Sequence of chain 1.A:
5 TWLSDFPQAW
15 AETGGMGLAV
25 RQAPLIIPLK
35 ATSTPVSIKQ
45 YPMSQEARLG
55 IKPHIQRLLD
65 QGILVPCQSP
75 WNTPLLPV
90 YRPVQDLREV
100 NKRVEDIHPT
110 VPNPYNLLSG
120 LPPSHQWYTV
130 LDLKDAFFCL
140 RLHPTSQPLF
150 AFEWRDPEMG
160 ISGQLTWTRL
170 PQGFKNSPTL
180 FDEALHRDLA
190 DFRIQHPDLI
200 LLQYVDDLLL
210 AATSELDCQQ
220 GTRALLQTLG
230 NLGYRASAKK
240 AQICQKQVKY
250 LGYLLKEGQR

This protein binds this small molecule.
Small molecule (SMILES): Cn1cc([C@H]2C[C@H](O[P](=O)(O)OC[C@H]3O[C@@H](c4cc([N+](=O)O)c(N)nc4O)C[C@@H]3O[P](=O)(O)OC[C@H]3O[C@@H](c4cc([N+](=O)O)c(N)nc4O)C[C@@H]3O[P](=O)(O)OC[C@H]3O[C@@H](c4cn(C)c(=O)nc4N)C[C@@H]3O[P](=O)(O)OC[C@H]3O[C@@H](n4cnc5c(N)ncnc54)C[C@@H]3O[P](=O)(O)OC[C@H]3O[C@@H](n4cnc5c(N)ncnc54)C[C@@H]3O[P](=O)(O)OC[C@H]3O[C@@H](n4cnc5c(=O)nc(N)[nH]c54)C[C@@H]3O)[C@@H](CO[P](=O)(O)O[C@H]3C[C@H](c4cn(C)c(=O)nc4N)O[C@@H]3CO[PH](=O)O)O2)c(N)nc1=O

Binding-site contacts:
Ligand atom N1 contacts residue DC1 of chain 1.B at 2.9 Å (h-bond).
Ligand atom C6 contacts residue LEU80 of chain 1.A at 3.3 Å (hydrophobic).
Ligand atom N3 contacts residue 1WA5 of chain 1.B at 3.1 Å (h-bond).
Ligand atom N6 contacts residue DT3 of chain 1.B at 3.1 Å (h-bond).
Ligand atom O6 contacts residue LEU80 of chain 1.A at 3.5 Å.
Ligand atom O2 contacts residue IGU7 of chain 1.B at 3.3 Å (h-bond).
Ligand atom N2 contacts residue IGU8 of chain 1.B at 3.3 Å (h-bond).
Ligand atom N1 contacts residue DT3 of chain 1.B at 2.9 Å (h-bond).
Ligand atom O4 contacts residue IGU8 of chain 1.B at 2.9 Å (h-bond).
Ligand atom N2 contacts residue DC1 of chain 1.B at 2.8 Å (h-bond).
Ligand atom N6 contacts residue DC1 of chain 1.B at 3.2 Å (h-bond).
Ligand atom N2 contacts residue ARG97 of chain 1.A at 3.0 Å (salt-bridge).
Ligand atom O2 contacts residue 1WA6 of chain 1.B at 3.0 Å (h-bond).
Ligand atom OP2 contacts residue IGU8 of chain 2.B at 2.4 Å (h-bond).
Ligand atom N2 contacts residue ASP95 of chain 1.A at 2.9 Å (salt-bridge).
Ligand atom N2 contacts residue IGU7 of chain 1.B at 3.1 Å (h-bond).
Ligand atom C2 contacts residue IGU4 of chain 1.B at 3.4 Å.
Ligand atom O3' contacts residue GLY172 of chain 1.A at 2.9 Å (h-bond).
Ligand atom N4 contacts residue 1WA6 of chain 1.B at 3.2 Å (h-bond).
Ligand atom N3 contacts residue IGU7 of chain 1.B at 2.9 Å (h-bond).
Ligand atom O4 contacts residue IGU7 of chain 1.B at 2.8 Å (h-bond).
Ligand atom O4' contacts residue IGU8 of chain 2.B at 3.3 Å (h-bond).
Ligand atom C5' contacts residue IGU8 of chain 2.B at 3.0 Å.
Ligand atom O5' contacts residue IGU8 of chain 2.B at 2.4 Å (h-bond).
Ligand atom O2 contacts residue 1WA5 of chain 1.B at 2.9 Å (h-bond).
Ligand atom O3' contacts residue LEU96 of chain 1.A at 3.0 Å (h-bond).
Ligand atom N3 contacts residue IGU8 of chain 1.B at 2.9 Å (h-bond).
Ligand atom OP1 contacts residue IGU8 of chain 2.B at 2.6 Å (h-bond).
Ligand atom N4 contacts residue IGU4 of chain 1.B at 3.0 Å (h-bond).
Ligand atom P contacts residue IGU8 of chain 2.B at 1.6 Å.
Ligand atom C3' contacts residue GLY172 of chain 1.A at 3.4 Å.
Ligand atom C6 contacts residue IGU8 of chain 2.B at 3.3 Å.
Ligand atom N2 contacts residue IGU4 of chain 1.B at 3.0 Å (h-bond).
Ligand atom N3 contacts residue 1WA6 of chain 1.B at 3.1 Å (h-bond).
Ligand atom N1 contacts residue DT2 of chain 1.B at 2.8 Å (h-bond).
Ligand atom N3 contacts residue ASP95 of chain 1.A at 3.5 Å.
Ligand atom N4 contacts residue 1WA5 of chain 1.B at 3.3 Å (h-bond).
Ligand atom N6 contacts residue DT2 of chain 1.B at 3.1 Å (h-bond).
Ligand atom N3 contacts residue IGU4 of chain 1.B at 3.3 Å (h-bond).
Ligand atom O6 contacts residue DC1 of chain 1.B at 2.9 Å (h-bond).